Sequence of chain 1.A:
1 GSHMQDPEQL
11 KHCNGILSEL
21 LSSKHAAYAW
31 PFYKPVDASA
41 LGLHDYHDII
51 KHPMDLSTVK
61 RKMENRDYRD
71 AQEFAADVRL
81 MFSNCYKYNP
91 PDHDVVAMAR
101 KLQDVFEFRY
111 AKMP

A small-molecule ligand and the protein it binds are described below.
Small molecule (SMILES): Nc1nc2c(ncn2COCCO)c(=O)[nH]1

Binding-site contacts:
Ligand atom N7 contacts residue PRO31 of chain 1.A at 4.0 Å.
Ligand atom N1 contacts residue ASN89 of chain 1.A at 3.3 Å (h-bond).
Ligand atom O6 contacts residue TYR88 of chain 1.A at 4.3 Å.
Ligand atom C6 contacts residue ASN89 of chain 1.A at 3.3 Å.
Ligand atom C8 contacts residue PRO31 of chain 1.A at 3.1 Å (hydrophobic).
Ligand atom N9 contacts residue VAL95 of chain 1.A at 4.1 Å.
Ligand atom C2 contacts residue LEU43 of chain 1.A at 3.7 Å (hydrophobic).
Ligand atom C5 contacts residue ASN89 of chain 1.A at 4.3 Å.
Ligand atom N2 contacts residue LEU43 of chain 1.A at 3.8 Å.
Ligand atom N2 contacts residue ASN89 of chain 1.A at 2.9 Å (h-bond).
Ligand atom C8 contacts residue VAL95 of chain 1.A at 4.1 Å (hydrophobic).
Ligand atom O6 contacts residue CYS85 of chain 1.A at 3.9 Å.
Ligand atom C3' contacts residue LEU41 of chain 1.A at 4.3 Å (hydrophobic).
Ligand atom O3' contacts residue TRP30 of chain 1.A at 3.5 Å.
Ligand atom C2' contacts residue PRO31 of chain 1.A at 4.0 Å (hydrophobic).
Ligand atom N1 contacts residue TYR46 of chain 1.A at 4.4 Å.
Ligand atom C5 contacts residue VAL36 of chain 1.A at 4.0 Å (hydrophobic).
Ligand atom N1 contacts residue TYR88 of chain 1.A at 3.7 Å.
Ligand atom N3 contacts residue LEU41 of chain 1.A at 4.1 Å.
Ligand atom C2 contacts residue ASN89 of chain 1.A at 3.4 Å.
Ligand atom O1' contacts residue LEU41 of chain 1.A at 3.8 Å.
Ligand atom O6 contacts residue ASN89 of chain 1.A at 2.8 Å (h-bond).
Ligand atom C5 contacts residue VAL95 of chain 1.A at 4.0 Å (hydrophobic).
Ligand atom O1' contacts residue PRO31 of chain 1.A at 4.0 Å.
Ligand atom N7 contacts residue VAL36 of chain 1.A at 3.6 Å.
Ligand atom C1' contacts residue LEU41 of chain 1.A at 4.1 Å (hydrophobic).
Ligand atom N7 contacts residue VAL95 of chain 1.A at 4.0 Å.
Ligand atom O6 contacts residue TYR46 of chain 1.A at 3.9 Å.
Ligand atom C4 contacts residue VAL95 of chain 1.A at 4.1 Å (hydrophobic).
Ligand atom C8 contacts residue VAL36 of chain 1.A at 4.0 Å (hydrophobic).
Ligand atom C6 contacts residue TYR46 of chain 1.A at 4.3 Å (hydrophobic).
Ligand atom N3 contacts residue LEU43 of chain 1.A at 4.1 Å.
Ligand atom N1 contacts residue LEU43 of chain 1.A at 3.8 Å.
Ligand atom N2 contacts residue TYR88 of chain 1.A at 4.4 Å.
Ligand atom C1' contacts residue PRO31 of chain 1.A at 4.0 Å (hydrophobic).
Ligand atom C2' contacts residue TRP30 of chain 1.A at 3.7 Å (hydrophobic).
Ligand atom C3' contacts residue TRP30 of chain 1.A at 4.0 Å (hydrophobic).
Ligand atom N2 contacts residue HIS93 of chain 1.A at 4.2 Å.
Ligand atom N9 contacts residue PRO31 of chain 1.A at 4.0 Å.
Ligand atom O3' contacts residue LEU41 of chain 1.A at 4.2 Å.